Sequence of chain 2.B:
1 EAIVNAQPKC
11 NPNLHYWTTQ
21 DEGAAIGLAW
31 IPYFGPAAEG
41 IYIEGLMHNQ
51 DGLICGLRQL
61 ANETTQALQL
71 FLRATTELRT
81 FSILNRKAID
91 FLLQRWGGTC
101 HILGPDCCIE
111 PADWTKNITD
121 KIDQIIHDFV

A small-molecule ligand and the protein it binds are described below.
Small molecule (SMILES): CSc1ccc2c(c1)N(CC[C@H]1CCCCN1C)c1ccccc1S2

Sequence of chain 2.A:
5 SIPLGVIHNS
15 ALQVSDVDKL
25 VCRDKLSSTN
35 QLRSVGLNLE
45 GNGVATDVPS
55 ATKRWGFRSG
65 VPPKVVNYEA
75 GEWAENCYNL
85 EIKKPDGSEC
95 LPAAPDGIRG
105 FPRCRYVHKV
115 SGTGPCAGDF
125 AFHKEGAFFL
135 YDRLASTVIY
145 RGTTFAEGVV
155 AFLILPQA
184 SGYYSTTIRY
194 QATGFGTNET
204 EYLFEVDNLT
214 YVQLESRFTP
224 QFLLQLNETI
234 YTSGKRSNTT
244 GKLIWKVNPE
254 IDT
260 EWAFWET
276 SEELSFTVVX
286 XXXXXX

Binding-site contacts:
Ligand atom CAD contacts residue HIS48 of chain 2.B at 3.2 Å.
Ligand atom CAB contacts residue LEU16 of chain 2.A at 3.4 Å (hydrophobic).
Ligand atom CAM contacts residue TYR16 of chain 2.B at 4.0 Å (hydrophobic).
Ligand atom CAO contacts residue LEU159 of chain 2.A at 3.8 Å (hydrophobic).
Ligand atom CAJ contacts residue LEU16 of chain 2.A at 4.0 Å (hydrophobic).
Ligand atom CAE contacts residue LEU14 of chain 2.B at 4.0 Å (hydrophobic).
Ligand atom CAQ contacts residue LEU157 of chain 2.A at 3.7 Å (hydrophobic).
Ligand atom CAB contacts residue GLY9 of chain 2.A at 3.1 Å.
Ligand atom CAP contacts residue MET47 of chain 2.B at 3.5 Å (hydrophobic).
Ligand atom CAB contacts residue LEU157 of chain 2.A at 3.8 Å (hydrophobic).
Ligand atom CAE contacts residue MET47 of chain 2.B at 3.5 Å (hydrophobic).
Ligand atom CAM contacts residue MET47 of chain 2.B at 3.9 Å (hydrophobic).
Ligand atom CAA contacts residue MET47 of chain 2.B at 3.7 Å (hydrophobic).
Ligand atom CAB contacts residue ILE158 of chain 2.A at 3.3 Å (hydrophobic).
Ligand atom CAH contacts residue MET47 of chain 2.B at 3.6 Å (hydrophobic).
Ligand atom CAB contacts residue ILE11 of chain 2.A at 3.9 Å (hydrophobic).
Ligand atom CAR contacts residue MET47 of chain 2.B at 3.6 Å (hydrophobic).
Ligand atom CAI contacts residue MET47 of chain 2.B at 3.6 Å (hydrophobic).
Ligand atom CAL contacts residue LEU159 of chain 2.A at 3.7 Å (hydrophobic).
Ligand atom SAX contacts residue ILE158 of chain 2.A at 3.0 Å (h-bond).
Ligand atom NAV contacts residue MET47 of chain 2.B at 4.0 Å.
Ligand atom CAI contacts residue HIS48 of chain 2.B at 3.4 Å.
Ligand atom CAC contacts residue MET47 of chain 2.B at 3.6 Å (hydrophobic).
Ligand atom CAU contacts residue LEU53 of chain 2.B at 3.9 Å (hydrophobic).
Ligand atom CAT contacts residue LEU53 of chain 2.B at 4.0 Å (hydrophobic).
Ligand atom CAJ contacts residue LEU157 of chain 2.A at 3.7 Å (hydrophobic).
Ligand atom CAK contacts residue LEU53 of chain 2.B at 4.0 Å (hydrophobic).
Ligand atom CAT contacts residue MET47 of chain 2.B at 3.8 Å (hydrophobic).
Ligand atom CAG contacts residue MET47 of chain 2.B at 3.9 Å (hydrophobic).
Ligand atom SAX contacts residue LEU157 of chain 2.A at 3.7 Å.
Ligand atom SAX contacts residue LEU159 of chain 2.A at 3.9 Å.
Ligand atom CAI contacts residue ILE54 of chain 2.B at 3.4 Å (hydrophobic).
Ligand atom CAE contacts residue VAL39 of chain 2.A at 4.0 Å (hydrophobic).
Ligand atom CAB contacts residue VAL10 of chain 2.A at 3.5 Å (hydrophobic).
Ligand atom SAY contacts residue LEU53 of chain 2.B at 3.5 Å.
Ligand atom SAX contacts residue ILE11 of chain 2.A at 3.9 Å.
Ligand atom SAY contacts residue ILE54 of chain 2.B at 3.9 Å.
Ligand atom CAD contacts residue MET47 of chain 2.B at 3.2 Å (hydrophobic).
Ligand atom CAQ contacts residue ILE11 of chain 2.A at 3.6 Å (hydrophobic).
Ligand atom CAO contacts residue ILE11 of chain 2.A at 3.8 Å (hydrophobic).